The small molecule below binds the protein below.
Small molecule (SMILES): OC[C@H]1OC=C[C@@H](O)[C@@H]1O

Sequence of chain 1.A:
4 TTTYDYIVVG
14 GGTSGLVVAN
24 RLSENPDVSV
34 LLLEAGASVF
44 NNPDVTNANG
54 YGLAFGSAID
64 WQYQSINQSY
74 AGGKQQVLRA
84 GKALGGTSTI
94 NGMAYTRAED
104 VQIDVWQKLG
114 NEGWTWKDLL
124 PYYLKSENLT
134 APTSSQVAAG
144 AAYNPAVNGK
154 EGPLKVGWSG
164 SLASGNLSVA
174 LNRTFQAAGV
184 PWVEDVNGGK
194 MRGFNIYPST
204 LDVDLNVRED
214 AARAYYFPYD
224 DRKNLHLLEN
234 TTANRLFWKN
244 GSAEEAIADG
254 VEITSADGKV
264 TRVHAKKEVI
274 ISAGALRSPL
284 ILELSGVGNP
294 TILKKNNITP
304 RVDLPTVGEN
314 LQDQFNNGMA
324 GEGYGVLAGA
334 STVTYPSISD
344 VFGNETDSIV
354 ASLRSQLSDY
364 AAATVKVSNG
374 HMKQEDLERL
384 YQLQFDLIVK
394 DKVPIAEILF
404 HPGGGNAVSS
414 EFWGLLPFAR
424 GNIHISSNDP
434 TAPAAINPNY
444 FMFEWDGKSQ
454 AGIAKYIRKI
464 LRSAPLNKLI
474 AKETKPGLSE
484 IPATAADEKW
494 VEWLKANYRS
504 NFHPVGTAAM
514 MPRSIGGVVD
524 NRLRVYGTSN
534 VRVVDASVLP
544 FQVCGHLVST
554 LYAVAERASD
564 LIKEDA

Binding-site contacts:
Ligand atom C5 contacts residue TYR54 of chain 1.A at 3.7 Å (hydrophobic).
Ligand atom O4 contacts residue GLU414 of chain 1.A at 2.6 Å (salt-bridge).
Ligand atom O5 contacts residue FAD1 of chain 1.C at 3.2 Å (h-bond).
Ligand atom C4 contacts residue TRP416 of chain 1.A at 4.3 Å (hydrophobic).
Ligand atom C3 contacts residue ARG502 of chain 1.A at 3.9 Å.
Ligand atom O3 contacts residue PHE505 of chain 1.A at 4.2 Å.
Ligand atom C4 contacts residue GLU414 of chain 1.A at 3.4 Å.
Ligand atom C6 contacts residue GLU414 of chain 1.A at 3.4 Å.
Ligand atom C6 contacts residue HIS549 of chain 1.A at 4.0 Å.
Ligand atom O3 contacts residue ASN319 of chain 1.A at 3.5 Å (h-bond).
Ligand atom O3 contacts residue ASN504 of chain 1.A at 2.6 Å (h-bond).
Ligand atom C2 contacts residue FAD1 of chain 1.C at 3.3 Å.
Ligand atom O3 contacts residue ARG502 of chain 1.A at 2.8 Å (salt-bridge).
Ligand atom C1 contacts residue FAD1 of chain 1.C at 3.1 Å.
Ligand atom C2 contacts residue ASN504 of chain 1.A at 3.2 Å.
Ligand atom O6 contacts residue HIS549 of chain 1.A at 4.0 Å.
Ligand atom O6 contacts residue GLY95 of chain 1.A at 3.8 Å.
Ligand atom C4 contacts residue TYR54 of chain 1.A at 3.5 Å (hydrophobic).
Ligand atom C6 contacts residue TRP416 of chain 1.A at 4.3 Å (hydrophobic).
Ligand atom O4 contacts residue TYR54 of chain 1.A at 2.8 Å (h-bond).
Ligand atom C3 contacts residue TYR54 of chain 1.A at 3.4 Å (hydrophobic).
Ligand atom C5 contacts residue HIS549 of chain 1.A at 4.1 Å.
Ligand atom C1 contacts residue ASN504 of chain 1.A at 4.0 Å.
Ligand atom O6 contacts residue LEU402 of chain 1.A at 4.1 Å.
Ligand atom C1 contacts residue HIS549 of chain 1.A at 3.5 Å.
Ligand atom C6 contacts residue LEU402 of chain 1.A at 3.6 Å (hydrophobic).
Ligand atom O6 contacts residue GLU414 of chain 1.A at 4.2 Å.
Ligand atom O4 contacts residue ARG502 of chain 1.A at 3.0 Å (salt-bridge).
Ligand atom C3 contacts residue FAD1 of chain 1.C at 3.9 Å.
Ligand atom O6 contacts residue ALA97 of chain 1.A at 4.3 Å.
Ligand atom O4 contacts residue ASN319 of chain 1.A at 4.0 Å.
Ligand atom C3 contacts residue ASN504 of chain 1.A at 3.5 Å.
Ligand atom C4 contacts residue ASN319 of chain 1.A at 4.1 Å.
Ligand atom O5 contacts residue HIS549 of chain 1.A at 3.0 Å.
Ligand atom C5 contacts residue FAD1 of chain 1.C at 3.6 Å.
Ligand atom O6 contacts residue FAD1 of chain 1.C at 3.5 Å (h-bond).
Ligand atom O3 contacts residue TYR54 of chain 1.A at 4.2 Å.
Ligand atom C4 contacts residue ARG502 of chain 1.A at 3.9 Å.
Ligand atom C4 contacts residue ASN504 of chain 1.A at 4.0 Å.
Ligand atom O5 contacts residue TRP416 of chain 1.A at 4.1 Å.